Binding-site contacts:
Ligand atom C5 contacts residue ASN1348 of chain 1.D at 3.6 Å.
Ligand atom O5 contacts residue ASN1348 of chain 1.D at 2.3 Å (h-bond).
Ligand atom O7 contacts residue ASN1348 of chain 1.D at 4.1 Å.
Ligand atom C2 contacts residue ASN1348 of chain 1.D at 2.5 Å.
Ligand atom O6 contacts residue ARG1080 of chain 1.D at 4.3 Å.
Ligand atom C4 contacts residue ASN1348 of chain 1.D at 4.2 Å.
Ligand atom C1 contacts residue ASN1348 of chain 1.D at 1.4 Å.
Ligand atom C3 contacts residue ASN1348 of chain 1.D at 3.7 Å.
Ligand atom C7 contacts residue ASN1348 of chain 1.D at 3.9 Å.
Ligand atom C2 contacts residue LEU1166 of chain 1.D at 4.1 Å (hydrophobic).
Ligand atom N2 contacts residue LEU1166 of chain 1.D at 4.3 Å.
Ligand atom O3 contacts residue ASN1348 of chain 1.D at 4.1 Å.
Ligand atom N2 contacts residue ASN1348 of chain 1.D at 3.2 Å (h-bond).

A small-molecule ligand and the protein it binds are described below.
Small molecule (SMILES): CC(=O)N[C@@H]1[C@@H](O)[C@H](O)[C@@H](CO)O[C@H]1O

Sequence of chain 1.D:
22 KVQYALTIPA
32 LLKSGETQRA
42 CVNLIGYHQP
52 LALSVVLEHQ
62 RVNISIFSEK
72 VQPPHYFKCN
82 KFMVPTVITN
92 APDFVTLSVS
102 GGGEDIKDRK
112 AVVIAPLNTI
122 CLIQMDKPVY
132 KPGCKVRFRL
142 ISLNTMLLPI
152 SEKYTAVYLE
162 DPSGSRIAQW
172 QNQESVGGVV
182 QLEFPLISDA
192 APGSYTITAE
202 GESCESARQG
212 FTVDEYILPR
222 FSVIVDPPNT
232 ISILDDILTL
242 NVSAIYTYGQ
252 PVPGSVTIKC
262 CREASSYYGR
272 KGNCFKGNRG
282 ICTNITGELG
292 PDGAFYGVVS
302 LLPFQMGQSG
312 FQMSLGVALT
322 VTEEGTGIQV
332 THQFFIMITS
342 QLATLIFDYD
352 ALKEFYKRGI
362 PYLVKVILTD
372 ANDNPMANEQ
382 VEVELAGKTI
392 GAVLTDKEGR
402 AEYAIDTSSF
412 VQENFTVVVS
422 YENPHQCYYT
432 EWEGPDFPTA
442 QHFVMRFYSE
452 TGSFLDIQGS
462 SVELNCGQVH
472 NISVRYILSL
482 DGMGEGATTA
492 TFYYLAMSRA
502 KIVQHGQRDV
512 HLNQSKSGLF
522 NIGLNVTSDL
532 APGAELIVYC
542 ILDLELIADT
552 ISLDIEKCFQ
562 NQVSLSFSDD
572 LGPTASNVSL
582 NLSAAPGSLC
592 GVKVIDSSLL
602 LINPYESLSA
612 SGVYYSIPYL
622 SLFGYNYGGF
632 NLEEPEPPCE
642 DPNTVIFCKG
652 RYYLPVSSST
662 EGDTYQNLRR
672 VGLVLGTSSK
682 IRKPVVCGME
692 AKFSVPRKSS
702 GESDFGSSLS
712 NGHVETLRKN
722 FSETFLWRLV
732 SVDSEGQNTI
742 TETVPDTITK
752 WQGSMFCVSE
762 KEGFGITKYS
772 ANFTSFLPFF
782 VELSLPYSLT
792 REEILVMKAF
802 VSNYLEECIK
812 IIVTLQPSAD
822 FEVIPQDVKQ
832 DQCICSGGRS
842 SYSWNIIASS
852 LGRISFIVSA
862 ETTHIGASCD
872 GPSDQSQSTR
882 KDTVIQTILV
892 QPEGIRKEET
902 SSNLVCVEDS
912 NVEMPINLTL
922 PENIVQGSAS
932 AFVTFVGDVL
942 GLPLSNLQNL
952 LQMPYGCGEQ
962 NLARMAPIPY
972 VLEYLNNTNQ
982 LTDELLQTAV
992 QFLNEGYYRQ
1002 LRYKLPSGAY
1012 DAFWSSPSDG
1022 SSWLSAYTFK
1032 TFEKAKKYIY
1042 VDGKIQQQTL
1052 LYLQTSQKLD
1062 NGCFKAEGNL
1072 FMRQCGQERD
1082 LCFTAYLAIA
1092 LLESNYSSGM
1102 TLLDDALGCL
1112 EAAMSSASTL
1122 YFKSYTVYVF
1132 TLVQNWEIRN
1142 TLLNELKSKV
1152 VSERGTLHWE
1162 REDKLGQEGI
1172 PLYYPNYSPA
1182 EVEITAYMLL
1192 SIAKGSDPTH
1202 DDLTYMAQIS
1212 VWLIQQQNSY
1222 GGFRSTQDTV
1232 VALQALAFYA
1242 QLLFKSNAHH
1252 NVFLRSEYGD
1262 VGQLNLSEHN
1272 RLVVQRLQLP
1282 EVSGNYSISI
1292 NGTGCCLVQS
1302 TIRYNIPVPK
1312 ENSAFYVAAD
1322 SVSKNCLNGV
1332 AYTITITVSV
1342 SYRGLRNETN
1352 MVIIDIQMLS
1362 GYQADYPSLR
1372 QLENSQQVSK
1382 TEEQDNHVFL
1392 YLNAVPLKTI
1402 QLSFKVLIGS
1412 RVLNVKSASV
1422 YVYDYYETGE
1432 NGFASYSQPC